Sequence of chain 1.A:
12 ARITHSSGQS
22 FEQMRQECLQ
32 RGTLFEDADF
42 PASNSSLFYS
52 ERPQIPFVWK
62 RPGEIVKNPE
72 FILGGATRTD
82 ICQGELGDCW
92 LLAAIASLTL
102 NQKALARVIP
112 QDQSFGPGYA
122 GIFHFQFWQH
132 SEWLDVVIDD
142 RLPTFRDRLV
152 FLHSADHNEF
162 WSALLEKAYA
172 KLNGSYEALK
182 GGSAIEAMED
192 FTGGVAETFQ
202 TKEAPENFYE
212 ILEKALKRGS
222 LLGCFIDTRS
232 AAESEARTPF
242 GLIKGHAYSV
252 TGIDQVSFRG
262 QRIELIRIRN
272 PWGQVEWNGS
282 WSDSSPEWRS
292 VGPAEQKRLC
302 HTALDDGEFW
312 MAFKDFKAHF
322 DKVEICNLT

This small molecule binds to this protein.
Small molecule (SMILES): CC(=O)N[C@@H](CC(C)C)C(=O)N[C@@H](CC(C)C)C(=O)N[C@H](C=O)CCCN=C(N)N

Binding-site contacts:
Ligand atom O contacts residue GLY183 of chain 1.B at 3.0 Å (h-bond).
Ligand atom CD2 contacts residue GLY246 of chain 1.B at 3.6 Å.
Ligand atom C contacts residue HIS247 of chain 1.B at 3.8 Å.
Ligand atom O contacts residue CYS90 of chain 1.B at 2.8 Å (h-bond).
Ligand atom CA contacts residue GLY88 of chain 1.B at 3.4 Å.
Ligand atom N contacts residue CYS90 of chain 1.B at 3.1 Å (h-bond).
Ligand atom O contacts residue GLY182 of chain 1.B at 3.2 Å.
Ligand atom CD2 contacts residue PHE226 of chain 1.B at 3.5 Å (hydrophobic).
Ligand atom C contacts residue GLY88 of chain 1.B at 3.7 Å.
Ligand atom CB contacts residue GLY183 of chain 1.B at 3.6 Å.
Ligand atom CA contacts residue GLY183 of chain 1.B at 3.8 Å.
Ligand atom CD1 contacts residue GLY183 of chain 1.B at 3.3 Å.
Ligand atom NH1 contacts residue GLU52 of chain 1.A at 2.9 Å (salt-bridge).
Ligand atom CG contacts residue SER235 of chain 1.B at 3.8 Å.
Ligand atom O contacts residue GLY88 of chain 1.B at 3.0 Å.
Ligand atom O contacts residue ASP89 of chain 1.B at 3.6 Å (salt-bridge).
Ligand atom N contacts residue GLY183 of chain 1.B at 3.1 Å (h-bond).
Ligand atom O contacts residue TRP91 of chain 1.B at 3.3 Å.
Ligand atom C contacts residue GLY246 of chain 1.B at 3.6 Å.
Ligand atom CB contacts residue SER235 of chain 1.B at 3.8 Å.
Ligand atom N contacts residue GLY246 of chain 1.B at 2.9 Å (h-bond).
Ligand atom NH1 contacts residue LYS181 of chain 1.B at 3.0 Å.
Ligand atom CD2 contacts residue SER184 of chain 1.B at 3.8 Å.
Ligand atom CD2 contacts residue GLY183 of chain 1.B at 3.2 Å.
Ligand atom CD2 contacts residue HIS247 of chain 1.B at 3.8 Å.
Ligand atom NH2 contacts residue LYS181 of chain 1.B at 3.7 Å.
Ligand atom CB contacts residue GLY246 of chain 1.B at 3.9 Å.
Ligand atom CD1 contacts residue GLY182 of chain 1.B at 3.6 Å.
Ligand atom CG contacts residue GLY183 of chain 1.B at 3.8 Å.
Ligand atom CZ contacts residue GLU52 of chain 1.A at 3.9 Å.
Ligand atom CD contacts residue SER235 of chain 1.B at 3.7 Å.
Ligand atom O contacts residue GLU236 of chain 1.B at 3.8 Å.
Ligand atom C contacts residue GLU236 of chain 1.B at 3.8 Å.
Ligand atom C contacts residue CYS90 of chain 1.B at 3.6 Å (hydrophobic).
Ligand atom CZ contacts residue LYS181 of chain 1.B at 3.6 Å.
Ligand atom C contacts residue CYS90 of chain 1.B at 2.4 Å (hydrophobic).
Ligand atom CA contacts residue CYS90 of chain 1.B at 3.1 Å (hydrophobic).
Ligand atom CA contacts residue GLY246 of chain 1.B at 3.4 Å.
Ligand atom CD1 contacts residue ALA248 of chain 1.B at 3.8 Å (hydrophobic).
Ligand atom CD1 contacts residue PHE226 of chain 1.B at 3.7 Å (hydrophobic).

Sequence of chain 1.B:
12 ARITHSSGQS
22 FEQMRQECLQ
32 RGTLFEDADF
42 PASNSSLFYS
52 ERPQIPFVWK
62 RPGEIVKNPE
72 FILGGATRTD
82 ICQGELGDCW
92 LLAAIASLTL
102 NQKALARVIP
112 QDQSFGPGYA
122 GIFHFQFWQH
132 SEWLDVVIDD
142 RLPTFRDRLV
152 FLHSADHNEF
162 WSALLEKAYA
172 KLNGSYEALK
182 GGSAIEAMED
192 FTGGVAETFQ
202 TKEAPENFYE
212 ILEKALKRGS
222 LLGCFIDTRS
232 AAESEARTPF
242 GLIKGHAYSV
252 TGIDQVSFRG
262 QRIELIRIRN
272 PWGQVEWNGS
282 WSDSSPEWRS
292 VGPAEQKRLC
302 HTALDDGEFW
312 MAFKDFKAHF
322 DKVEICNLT